This small molecule binds to this protein.
Small molecule (SMILES): CC(=O)N[C@H]1[C@H](O[C@H]2[C@H](O)[C@@H](NC(C)=O)CO[C@@H]2CO[C@@H]2O[C@@H](C)[C@@H](O)[C@@H](O)[C@@H]2O)O[C@H](CO)[C@@H](O[C@@H]2O[C@H](CO)[C@@H](O)[C@H](O)[C@@H]2O)[C@@H]1O

Binding-site contacts:
Ligand atom C7 contacts residue PRO305 of chain 33.E at 4.3 Å (hydrophobic).
Ligand atom C3 contacts residue ASN307 of chain 33.E at 3.8 Å.
Ligand atom C4 contacts residue ASN307 of chain 33.E at 4.2 Å.
Ligand atom C7 contacts residue ASN307 of chain 33.E at 4.1 Å.
Ligand atom C8 contacts residue PRO305 of chain 33.E at 2.9 Å (hydrophobic).
Ligand atom C8 contacts residue ASN307 of chain 33.E at 4.5 Å.
Ligand atom N2 contacts residue ASN307 of chain 33.E at 3.0 Å (h-bond).
Ligand atom C1 contacts residue ASN307 of chain 33.E at 1.4 Å.
Ligand atom O5 contacts residue ASN307 of chain 33.E at 2.3 Å (h-bond).
Ligand atom C5 contacts residue ASN307 of chain 33.E at 3.6 Å.
Ligand atom C2 contacts residue ASN307 of chain 33.E at 2.5 Å.
Ligand atom C8 contacts residue ILE306 of chain 33.E at 3.7 Å (hydrophobic).
Ligand atom O6 contacts residue GLN328 of chain 33.E at 4.3 Å.

Sequence of chain 33.E:
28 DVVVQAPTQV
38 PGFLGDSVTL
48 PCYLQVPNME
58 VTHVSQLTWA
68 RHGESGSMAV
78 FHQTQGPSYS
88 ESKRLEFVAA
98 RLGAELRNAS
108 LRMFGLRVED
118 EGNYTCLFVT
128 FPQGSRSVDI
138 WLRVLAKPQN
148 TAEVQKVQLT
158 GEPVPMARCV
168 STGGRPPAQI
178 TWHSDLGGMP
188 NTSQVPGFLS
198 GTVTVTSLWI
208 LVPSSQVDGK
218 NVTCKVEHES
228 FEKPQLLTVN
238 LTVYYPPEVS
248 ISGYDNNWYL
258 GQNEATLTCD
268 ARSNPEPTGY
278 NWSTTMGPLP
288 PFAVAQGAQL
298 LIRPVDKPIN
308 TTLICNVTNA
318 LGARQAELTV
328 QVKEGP